Binding-site contacts:
Ligand atom C15 contacts residue ILE35 of chain 1.A at 3.8 Å (hydrophobic).
Ligand atom N19 contacts residue LEU105 of chain 1.A at 3.0 Å (h-bond).
Ligand atom C30 contacts residue MET102 of chain 1.A at 3.9 Å (hydrophobic).
Ligand atom C28 contacts residue ILE43 of chain 1.A at 3.6 Å (hydrophobic).
Ligand atom C22 contacts residue LEU155 of chain 1.A at 3.8 Å (hydrophobic).
Ligand atom C21 contacts residue MET102 of chain 1.A at 3.7 Å (hydrophobic).
Ligand atom C18 contacts residue LEU105 of chain 1.A at 3.7 Å (hydrophobic).
Ligand atom O26 contacts residue ILE43 of chain 1.A at 3.5 Å.
Ligand atom N27 contacts residue ILE43 of chain 1.A at 3.3 Å.
Ligand atom C35 contacts residue ALA56 of chain 1.A at 3.8 Å (hydrophobic).
Ligand atom C09 contacts residue LEU105 of chain 1.A at 3.8 Å (hydrophobic).
Ligand atom C20 contacts residue LEU105 of chain 1.A at 3.5 Å (hydrophobic).
Ligand atom C13 contacts residue ILE35 of chain 1.A at 3.8 Å (hydrophobic).
Ligand atom N17 contacts residue LEU105 of chain 1.A at 3.0 Å (h-bond).
Ligand atom O02 contacts residue ASP111 of chain 1.A at 3.4 Å.
Ligand atom C32 contacts residue LYS58 of chain 1.A at 3.8 Å.
Ligand atom C08 contacts residue LEU105 of chain 1.A at 3.1 Å (hydrophobic).
Ligand atom C29 contacts residue ILE43 of chain 1.A at 3.9 Å (hydrophobic).
Ligand atom C25 contacts residue ILE43 of chain 1.A at 3.9 Å (hydrophobic).
Ligand atom C32 contacts residue MET102 of chain 1.A at 3.5 Å (hydrophobic).
Ligand atom F33 contacts residue MET102 of chain 1.A at 3.4 Å.
Ligand atom C35 contacts residue ILE43 of chain 1.A at 3.8 Å (hydrophobic).
Ligand atom C23 contacts residue LEU155 of chain 1.A at 3.9 Å (hydrophobic).
Ligand atom N19 contacts residue ALA56 of chain 1.A at 3.7 Å.
Ligand atom F33 contacts residue VAL101 of chain 1.A at 3.8 Å.
Ligand atom C20 contacts residue ALA56 of chain 1.A at 3.5 Å (hydrophobic).
Ligand atom C34 contacts residue ALA56 of chain 1.A at 3.6 Å (hydrophobic).
Ligand atom C21 contacts residue LEU155 of chain 1.A at 3.9 Å (hydrophobic).
Ligand atom C20 contacts residue GLU103 of chain 1.A at 3.7 Å.
Ligand atom C15 contacts residue LEU105 of chain 1.A at 3.9 Å (hydrophobic).
Ligand atom C34 contacts residue MET102 of chain 1.A at 3.6 Å (hydrophobic).
Ligand atom N17 contacts residue LEU104 of chain 1.A at 3.9 Å.
Ligand atom C31 contacts residue MET102 of chain 1.A at 3.5 Å (hydrophobic).
Ligand atom C15 contacts residue GLY106 of chain 1.A at 3.8 Å.
Ligand atom C37 contacts residue ILE168 of chain 1.A at 3.8 Å (hydrophobic).
Ligand atom C11 contacts residue ILE35 of chain 1.A at 3.6 Å (hydrophobic).
Ligand atom F33 contacts residue MET100 of chain 1.A at 3.1 Å.
Ligand atom O14 contacts residue ASP111 of chain 1.A at 2.8 Å (salt-bridge).
Ligand atom C13 contacts residue ASP111 of chain 1.A at 3.8 Å.
Ligand atom C21 contacts residue ALA56 of chain 1.A at 3.9 Å (hydrophobic).

Sequence of chain 1.A:
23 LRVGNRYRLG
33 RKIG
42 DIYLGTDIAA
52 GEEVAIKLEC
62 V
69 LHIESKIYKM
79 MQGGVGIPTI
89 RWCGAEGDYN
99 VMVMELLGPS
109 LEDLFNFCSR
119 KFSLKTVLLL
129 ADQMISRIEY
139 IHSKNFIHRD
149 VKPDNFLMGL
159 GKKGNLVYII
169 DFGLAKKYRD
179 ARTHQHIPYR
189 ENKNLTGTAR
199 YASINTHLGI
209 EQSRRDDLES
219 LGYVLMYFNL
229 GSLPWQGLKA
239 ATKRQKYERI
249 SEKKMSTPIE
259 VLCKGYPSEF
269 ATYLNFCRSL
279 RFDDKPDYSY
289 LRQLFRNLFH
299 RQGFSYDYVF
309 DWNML

The small molecule below binds the protein below.
Small molecule (SMILES): COc1ccc(-c2cc(C(=O)Nc3cc(-c4c(-c5ccc(F)cc5)noc4C(C)C)ccn3)n3c2CN2C[C@@H](O)[C@@H](O)[C@@H]2C3)cc1